This protein binds this small molecule.
Small molecule (SMILES): CC(=O)N[C@H]1[C@H](O[C@H]2[C@H](O)[C@@H](NC(C)=O)CO[C@@H]2CO)O[C@H](CO)[C@@H](O[C@@H]2O[C@H](CO)[C@@H](O)[C@H](O)[C@@H]2O)[C@@H]1O

Sequence of chain 1.B:
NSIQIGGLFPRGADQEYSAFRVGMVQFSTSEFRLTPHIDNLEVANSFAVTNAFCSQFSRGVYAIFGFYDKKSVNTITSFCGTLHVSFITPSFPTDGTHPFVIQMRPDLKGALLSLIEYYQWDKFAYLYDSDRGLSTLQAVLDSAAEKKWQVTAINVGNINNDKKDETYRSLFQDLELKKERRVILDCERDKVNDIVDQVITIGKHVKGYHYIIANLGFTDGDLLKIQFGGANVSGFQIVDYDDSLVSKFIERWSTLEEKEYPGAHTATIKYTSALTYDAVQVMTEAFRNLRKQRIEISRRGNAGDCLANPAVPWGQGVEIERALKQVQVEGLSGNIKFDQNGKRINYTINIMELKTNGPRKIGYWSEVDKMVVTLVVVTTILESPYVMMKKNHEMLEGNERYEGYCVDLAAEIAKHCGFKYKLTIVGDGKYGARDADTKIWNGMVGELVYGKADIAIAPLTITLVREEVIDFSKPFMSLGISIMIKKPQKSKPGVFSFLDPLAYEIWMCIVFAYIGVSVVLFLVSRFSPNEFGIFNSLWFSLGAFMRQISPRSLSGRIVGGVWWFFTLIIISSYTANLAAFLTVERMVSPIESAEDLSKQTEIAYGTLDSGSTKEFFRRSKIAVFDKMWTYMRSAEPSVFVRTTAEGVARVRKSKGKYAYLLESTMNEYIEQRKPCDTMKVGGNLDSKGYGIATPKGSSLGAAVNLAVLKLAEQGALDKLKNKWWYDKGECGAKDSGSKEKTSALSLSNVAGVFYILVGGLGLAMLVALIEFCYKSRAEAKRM

Binding-site contacts:
Ligand atom O7 contacts residue TYR233 of chain 1.B at 4.2 Å.
Ligand atom N2 contacts residue ASN256 of chain 1.B at 3.4 Å (h-bond).
Ligand atom C7 contacts residue ASN256 of chain 1.B at 4.0 Å.
Ligand atom N2 contacts residue HIS234 of chain 1.B at 3.6 Å.
Ligand atom C8 contacts residue GLY232 of chain 1.B at 3.8 Å.
Ligand atom C8 contacts residue ASN256 of chain 1.B at 4.2 Å.
Ligand atom O3 contacts residue ARG206 of chain 1.B at 3.9 Å.
Ligand atom C2 contacts residue ASN256 of chain 1.B at 2.6 Å.
Ligand atom O5 contacts residue ASN256 of chain 1.B at 2.4 Å (h-bond).
Ligand atom C1 contacts residue ASN256 of chain 1.B at 1.4 Å.
Ligand atom C7 contacts residue HIS234 of chain 1.B at 4.0 Å.
Ligand atom C5 contacts residue ASN256 of chain 1.B at 3.3 Å.
Ligand atom O7 contacts residue HIS234 of chain 1.B at 3.2 Å.
Ligand atom C2 contacts residue HIS234 of chain 1.B at 4.4 Å.
Ligand atom O6 contacts residue ASN256 of chain 1.B at 3.3 Å (h-bond).
Ligand atom C6 contacts residue ARG206 of chain 1.B at 4.5 Å.
Ligand atom O6 contacts residue ARG206 of chain 1.B at 4.5 Å.
Ligand atom C7 contacts residue ARG206 of chain 1.B at 4.1 Å.
Ligand atom C7 contacts residue TYR233 of chain 1.B at 4.2 Å (hydrophobic).
Ligand atom O7 contacts residue ARG206 of chain 1.B at 3.3 Å (salt-bridge).
Ligand atom C3 contacts residue ASN256 of chain 1.B at 3.8 Å.
Ligand atom C6 contacts residue ASN256 of chain 1.B at 3.3 Å.
Ligand atom C4 contacts residue ASN256 of chain 1.B at 4.0 Å.
Ligand atom C8 contacts residue TYR233 of chain 1.B at 4.2 Å (hydrophobic).